Binding-site contacts:
Ligand atom N contacts residue PHE67 of chain 1.A at 4.2 Å.
Ligand atom C contacts residue PHE67 of chain 1.A at 4.5 Å (hydrophobic).
Ligand atom CA contacts residue MPD1 of chain 3.H at 4.3 Å.
Ligand atom CA contacts residue PHE76 of chain 3.A at 4.4 Å (hydrophobic).
Ligand atom O contacts residue LEU64 of chain 1.A at 3.3 Å.
Ligand atom N contacts residue ILE15 of chain 3.A at 4.1 Å.
Ligand atom OXT contacts residue PHE67 of chain 1.A at 4.2 Å.
Ligand atom OXT contacts residue PHE11 of chain 3.A at 4.2 Å.
Ligand atom CA contacts residue PHE11 of chain 3.A at 4.0 Å (hydrophobic).
Ligand atom C contacts residue PHE76 of chain 3.A at 4.1 Å (hydrophobic).
Ligand atom C contacts residue PHE11 of chain 3.A at 4.4 Å (hydrophobic).
Ligand atom N contacts residue MPD1 of chain 3.H at 3.4 Å.
Ligand atom CA contacts residue ILE15 of chain 3.A at 4.1 Å (hydrophobic).
Ligand atom N contacts residue LEU18 of chain 3.A at 4.3 Å.
Ligand atom OXT contacts residue PHE76 of chain 3.A at 3.1 Å.

Sequence of chain 3.A:
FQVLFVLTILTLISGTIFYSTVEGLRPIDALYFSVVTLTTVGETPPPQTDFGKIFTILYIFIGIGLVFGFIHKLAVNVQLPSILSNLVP

The small molecule below binds the protein below.
Small molecule (SMILES): NCC(=O)O

Sequence of chain 1.A:
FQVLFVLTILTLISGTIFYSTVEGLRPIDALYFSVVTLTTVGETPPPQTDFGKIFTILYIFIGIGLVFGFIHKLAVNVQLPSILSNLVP